Binding-site contacts:
Ligand atom C7 contacts residue ASN282 of chain 1.A at 3.5 Å.
Ligand atom C8 contacts residue GLN278 of chain 1.A at 3.6 Å.
Ligand atom C7 contacts residue GLN278 of chain 1.A at 4.1 Å.
Ligand atom O7 contacts residue ASN282 of chain 1.A at 3.8 Å.
Ligand atom O5 contacts residue ASN282 of chain 1.A at 2.3 Å (h-bond).
Ligand atom C4 contacts residue ASN282 of chain 1.A at 4.2 Å.
Ligand atom O7 contacts residue ARG279 of chain 1.A at 3.8 Å.
Ligand atom C8 contacts residue THR319 of chain 1.A at 3.5 Å.
Ligand atom C1 contacts residue ASN282 of chain 1.A at 1.4 Å.
Ligand atom N2 contacts residue ASN282 of chain 1.A at 2.9 Å (h-bond).
Ligand atom O7 contacts residue GLN278 of chain 1.A at 4.4 Å.
Ligand atom C3 contacts residue ASN282 of chain 1.A at 3.8 Å.
Ligand atom O5 contacts residue PRO320 of chain 1.A at 4.2 Å.
Ligand atom O6 contacts residue PRO320 of chain 1.A at 3.2 Å.
Ligand atom C8 contacts residue PRO183 of chain 1.A at 4.1 Å (hydrophobic).
Ligand atom C5 contacts residue ASN282 of chain 1.A at 3.6 Å.
Ligand atom C6 contacts residue PRO320 of chain 1.A at 4.4 Å (hydrophobic).
Ligand atom C2 contacts residue ASN282 of chain 1.A at 2.4 Å.

Sequence of chain 1.A:
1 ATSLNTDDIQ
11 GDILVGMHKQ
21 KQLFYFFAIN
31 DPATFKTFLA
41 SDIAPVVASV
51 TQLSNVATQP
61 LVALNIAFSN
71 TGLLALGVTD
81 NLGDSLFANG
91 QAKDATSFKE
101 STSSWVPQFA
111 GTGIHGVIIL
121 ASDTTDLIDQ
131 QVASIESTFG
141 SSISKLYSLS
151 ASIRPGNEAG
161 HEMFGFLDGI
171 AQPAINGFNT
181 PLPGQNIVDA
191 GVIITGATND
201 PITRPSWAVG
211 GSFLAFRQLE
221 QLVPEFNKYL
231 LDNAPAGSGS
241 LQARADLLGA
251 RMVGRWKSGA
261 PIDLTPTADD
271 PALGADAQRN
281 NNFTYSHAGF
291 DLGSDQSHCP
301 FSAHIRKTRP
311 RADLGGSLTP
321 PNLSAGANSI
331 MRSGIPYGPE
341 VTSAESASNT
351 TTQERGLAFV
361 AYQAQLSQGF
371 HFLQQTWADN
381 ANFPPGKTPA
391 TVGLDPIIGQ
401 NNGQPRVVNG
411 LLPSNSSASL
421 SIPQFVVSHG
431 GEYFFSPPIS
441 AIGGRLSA

This protein binds this small molecule.
Small molecule (SMILES): CC(=O)N[C@H]1[C@H](O[C@H]2[C@H](O)[C@@H](NC(C)=O)CO[C@@H]2CO)O[C@H](CO)[C@@H](O[C@@H]2O[C@H](CO)[C@@H](O)[C@H](O)[C@@H]2O)[C@@H]1O